Sequence of chain 6.A:
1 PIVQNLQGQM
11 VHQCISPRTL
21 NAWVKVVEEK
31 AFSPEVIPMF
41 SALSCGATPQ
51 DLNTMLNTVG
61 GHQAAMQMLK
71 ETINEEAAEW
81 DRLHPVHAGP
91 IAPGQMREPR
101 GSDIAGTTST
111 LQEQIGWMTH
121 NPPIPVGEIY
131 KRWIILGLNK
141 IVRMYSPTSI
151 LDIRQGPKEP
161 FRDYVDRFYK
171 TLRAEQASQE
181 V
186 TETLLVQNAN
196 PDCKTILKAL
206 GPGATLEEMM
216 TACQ

The small molecule below binds the protein below.
Small molecule (SMILES): Cc1[nH]c2ccccc2c1CC(=O)N[C@@H](Cc1ccccc1)C(=O)N(C)c1ccccc1

Sequence of chain 2.A:
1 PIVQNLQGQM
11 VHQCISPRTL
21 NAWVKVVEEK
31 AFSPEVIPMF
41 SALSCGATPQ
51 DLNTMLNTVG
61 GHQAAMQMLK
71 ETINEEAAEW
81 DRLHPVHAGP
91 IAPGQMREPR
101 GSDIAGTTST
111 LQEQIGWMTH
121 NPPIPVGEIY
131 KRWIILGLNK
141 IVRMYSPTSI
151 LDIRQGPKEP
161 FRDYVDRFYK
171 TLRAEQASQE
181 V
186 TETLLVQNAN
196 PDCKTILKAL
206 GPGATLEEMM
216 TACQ

Binding-site contacts:
Ligand atom C32 contacts residue GLN63 of chain 6.A at 3.4 Å.
Ligand atom C2 contacts residue ARG173 of chain 2.A at 3.7 Å.
Ligand atom C23 contacts residue ASN57 of chain 6.A at 3.5 Å.
Ligand atom C31 contacts residue LYS70 of chain 6.A at 3.5 Å.
Ligand atom C10 contacts residue MET66 of chain 6.A at 3.5 Å (hydrophobic).
Ligand atom C8 contacts residue ASN57 of chain 6.A at 3.4 Å.
Ligand atom C5 contacts residue ASN57 of chain 6.A at 3.5 Å.
Ligand atom N3 contacts residue ARG173 of chain 2.A at 3.7 Å.
Ligand atom O24 contacts residue GLU180 of chain 2.A at 3.7 Å.
Ligand atom C11 contacts residue LYS70 of chain 6.A at 3.4 Å.
Ligand atom C8 contacts residue LEU56 of chain 6.A at 3.6 Å (hydrophobic).
Ligand atom C32 contacts residue ARG173 of chain 2.A at 3.6 Å.
Ligand atom C26 contacts residue LYS70 of chain 6.A at 3.2 Å.
Ligand atom C2 contacts residue LYS70 of chain 6.A at 3.8 Å.
Ligand atom C27 contacts residue LYS70 of chain 6.A at 3.5 Å.
Ligand atom C17 contacts residue THR107 of chain 6.A at 3.6 Å.
Ligand atom C30 contacts residue GLN176 of chain 2.A at 3.8 Å.
Ligand atom C22 contacts residue THR107 of chain 6.A at 3.7 Å.
Ligand atom C25 contacts residue ASN57 of chain 6.A at 3.6 Å.
Ligand atom C18 contacts residue THR107 of chain 6.A at 3.8 Å.
Ligand atom C22 contacts residue ASN53 of chain 6.A at 3.5 Å.
Ligand atom N4 contacts residue ASN57 of chain 6.A at 2.6 Å (h-bond).
Ligand atom C23 contacts residue LYS70 of chain 6.A at 3.6 Å.
Ligand atom O14 contacts residue ASN57 of chain 6.A at 3.1 Å (h-bond).
Ligand atom C22 contacts residue ALA105 of chain 6.A at 3.8 Å (hydrophobic).
Ligand atom C21 contacts residue TYR130 of chain 6.A at 3.5 Å (hydrophobic).
Ligand atom C16 contacts residue ASN53 of chain 6.A at 3.7 Å.
Ligand atom C25 contacts residue SER178 of chain 2.A at 3.6 Å.
Ligand atom C22 contacts residue TYR130 of chain 6.A at 3.4 Å (hydrophobic).
Ligand atom C27 contacts residue ARG173 of chain 2.A at 3.6 Å.
Ligand atom C6 contacts residue ASN57 of chain 6.A at 3.5 Å.
Ligand atom C1 contacts residue LYS70 of chain 6.A at 3.4 Å.
Ligand atom C29 contacts residue ARG173 of chain 2.A at 3.8 Å.
Ligand atom N3 contacts residue GLN63 of chain 6.A at 2.9 Å (h-bond).
Ligand atom C16 contacts residue THR107 of chain 6.A at 3.7 Å.
Ligand atom C31 contacts residue SER178 of chain 2.A at 3.7 Å.
Ligand atom C2 contacts residue GLN63 of chain 6.A at 3.8 Å.
Ligand atom O24 contacts residue LYS70 of chain 6.A at 2.9 Å (salt-bridge).
Ligand atom C28 contacts residue ARG173 of chain 2.A at 3.5 Å.
Ligand atom C6 contacts residue ASN53 of chain 6.A at 3.5 Å.